Binding-site contacts:
Ligand atom C8 contacts residue ASN65 of chain 4.A at 4.5 Å.
Ligand atom C7 contacts residue ASN65 of chain 4.A at 3.4 Å.
Ligand atom N2 contacts residue TRP357 of chain 4.A at 3.4 Å (h-bond).
Ligand atom C1 contacts residue TRP357 of chain 4.A at 3.7 Å (hydrophobic).
Ligand atom C3 contacts residue TRP357 of chain 4.A at 3.9 Å (hydrophobic).
Ligand atom O7 contacts residue ASN65 of chain 4.A at 3.5 Å (h-bond).
Ligand atom C5 contacts residue ASN65 of chain 4.A at 3.6 Å.
Ligand atom C3 contacts residue ASN65 of chain 4.A at 3.8 Å.
Ligand atom O5 contacts residue ASN65 of chain 4.A at 2.3 Å (h-bond).
Ligand atom C8 contacts residue TRP357 of chain 4.A at 3.4 Å (hydrophobic).
Ligand atom N2 contacts residue ASN65 of chain 4.A at 3.0 Å (h-bond).
Ligand atom C4 contacts residue ASN65 of chain 4.A at 4.2 Å.
Ligand atom C1 contacts residue ASN65 of chain 4.A at 1.5 Å.
Ligand atom C4 contacts residue TRP357 of chain 4.A at 4.4 Å (hydrophobic).
Ligand atom C2 contacts residue ASN65 of chain 4.A at 2.4 Å.
Ligand atom C7 contacts residue TRP357 of chain 4.A at 4.0 Å (hydrophobic).
Ligand atom C2 contacts residue TRP357 of chain 4.A at 4.2 Å (hydrophobic).
Ligand atom O4 contacts residue TRP357 of chain 4.A at 4.2 Å.
Ligand atom O5 contacts residue TRP357 of chain 4.A at 4.4 Å.
Ligand atom C5 contacts residue TRP357 of chain 4.A at 3.9 Å (hydrophobic).

The protein below binds the small molecule below.
Small molecule (SMILES): CC(=O)N[C@@H]1[C@@H](O)[C@H](O)[C@@H](CO)O[C@H]1O

Sequence of chain 4.A:
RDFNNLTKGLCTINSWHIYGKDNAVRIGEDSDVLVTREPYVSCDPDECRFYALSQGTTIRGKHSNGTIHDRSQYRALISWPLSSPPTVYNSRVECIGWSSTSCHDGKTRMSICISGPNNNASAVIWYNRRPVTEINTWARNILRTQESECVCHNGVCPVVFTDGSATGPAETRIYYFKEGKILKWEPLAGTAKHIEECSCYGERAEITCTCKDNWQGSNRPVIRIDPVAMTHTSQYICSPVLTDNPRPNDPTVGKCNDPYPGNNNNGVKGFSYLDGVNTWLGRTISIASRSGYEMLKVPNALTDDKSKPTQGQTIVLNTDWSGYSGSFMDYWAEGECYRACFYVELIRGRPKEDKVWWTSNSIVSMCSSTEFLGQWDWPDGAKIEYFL